Sequence of chain 1.B:
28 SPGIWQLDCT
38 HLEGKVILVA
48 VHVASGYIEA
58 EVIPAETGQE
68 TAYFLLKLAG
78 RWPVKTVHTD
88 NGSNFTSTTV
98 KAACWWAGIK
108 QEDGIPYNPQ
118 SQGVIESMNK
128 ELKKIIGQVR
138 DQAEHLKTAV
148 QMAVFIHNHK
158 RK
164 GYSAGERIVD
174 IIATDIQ

Binding-site contacts:
Ligand atom C17 contacts residue GLN66 of chain 1.A at 3.4 Å.
Ligand atom O26 contacts residue HIS142 of chain 1.B at 3.3 Å (h-bond).
Ligand atom O21 contacts residue HIS142 of chain 1.B at 3.2 Å.
Ligand atom C20 contacts residue HIS142 of chain 1.B at 3.1 Å.
Ligand atom C13 contacts residue THR96 of chain 1.A at 3.9 Å.
Ligand atom O25 contacts residue HIS142 of chain 1.B at 3.3 Å (h-bond).
Ligand atom O21 contacts residue GLU141 of chain 1.B at 3.7 Å.
Ligand atom BR8 contacts residue MET149 of chain 1.B at 3.8 Å.
Ligand atom C5 contacts residue MET149 of chain 1.B at 4.0 Å (hydrophobic).
Ligand atom O26 contacts residue THR145 of chain 1.B at 2.9 Å (h-bond).
Ligand atom C6 contacts residue MET149 of chain 1.B at 3.2 Å (hydrophobic).
Ligand atom C20 contacts residue GLU141 of chain 1.B at 3.6 Å.
Ligand atom C3 contacts residue ALA140 of chain 1.B at 3.8 Å (hydrophobic).
Ligand atom O1 contacts residue GLN139 of chain 1.B at 3.9 Å.
Ligand atom C9 contacts residue ALA100 of chain 1.A at 4.0 Å (hydrophobic).
Ligand atom O4 contacts residue ALA140 of chain 1.B at 3.5 Å.
Ligand atom C19 contacts residue GLU141 of chain 1.B at 3.3 Å.
Ligand atom BR8 contacts residue ALA100 of chain 1.A at 3.8 Å.
Ligand atom C10 contacts residue THR145 of chain 1.B at 3.8 Å.
Ligand atom C7 contacts residue MET149 of chain 1.B at 3.9 Å (hydrophobic).
Ligand atom O25 contacts residue THR145 of chain 1.B at 3.6 Å (h-bond).
Ligand atom BR8 contacts residue LEU73 of chain 1.A at 3.9 Å.
Ligand atom C3 contacts residue GLN139 of chain 1.B at 3.4 Å.
Ligand atom O4 contacts residue GLN139 of chain 1.B at 2.3 Å (h-bond).
Ligand atom C16 contacts residue GLN66 of chain 1.A at 3.3 Å.
Ligand atom C5 contacts residue THR145 of chain 1.B at 3.6 Å.
Ligand atom O25 contacts residue GLU141 of chain 1.B at 3.2 Å (salt-bridge).
Ligand atom BR8 contacts residue TRP103 of chain 1.A at 3.6 Å.
Ligand atom C24 contacts residue HIS142 of chain 1.B at 3.6 Å.
Ligand atom O1 contacts residue ALA140 of chain 1.B at 3.8 Å.
Ligand atom C22 contacts residue GLN66 of chain 1.A at 3.7 Å.
Ligand atom C6 contacts residue THR145 of chain 1.B at 3.9 Å.
Ligand atom C11 contacts residue THR145 of chain 1.B at 3.6 Å.
Ligand atom O18 contacts residue GLN66 of chain 1.A at 3.8 Å.
Ligand atom O4 contacts residue MET149 of chain 1.B at 3.9 Å.
Ligand atom N12 contacts residue THR145 of chain 1.B at 4.0 Å.
Ligand atom O25 contacts residue ALA140 of chain 1.B at 3.8 Å.
Ligand atom C24 contacts residue THR145 of chain 1.B at 3.6 Å.
Ligand atom O1 contacts residue GLU141 of chain 1.B at 4.0 Å.
Ligand atom C15 contacts residue GLN66 of chain 1.A at 3.6 Å.

This small molecule binds to this protein.
Small molecule (SMILES): O=C1C(=O)N(Cc2ccc3c(c2C(=O)O)OCCO3)c2ccc(Br)cc21

Sequence of chain 1.A:
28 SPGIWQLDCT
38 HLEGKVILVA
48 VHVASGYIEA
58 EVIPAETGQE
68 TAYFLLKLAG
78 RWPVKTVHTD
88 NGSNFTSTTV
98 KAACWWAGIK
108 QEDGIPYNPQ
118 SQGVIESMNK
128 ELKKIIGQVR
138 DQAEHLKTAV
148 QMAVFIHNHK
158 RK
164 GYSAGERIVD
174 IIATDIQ